This protein binds this small molecule.
Small molecule (SMILES): CC(=O)N[C@H]1[C@H](O[C@H]2[C@H](O)[C@@H](NC(C)=O)CO[C@@H]2CO)O[C@H](CO)[C@@H](O[C@@H]2O[C@H](CO[C@H]3O[C@H](CO)[C@@H](O)[C@H](O)[C@@H]3O)[C@@H](O)[C@H](O[C@H]3O[C@H](CO)[C@@H](O)[C@H](O)[C@@H]3O[C@H]3O[C@H](CO)[C@@H](O)[C@H](O)[C@@H]3O)[C@@H]2O)[C@@H]1O

Binding-site contacts:
Ligand atom O5 contacts residue SER457 of chain 1.L at 3.9 Å.
Ligand atom C2 contacts residue SER458 of chain 1.L at 3.7 Å.
Ligand atom C1 contacts residue NAG1 of chain 1.VA at 3.6 Å.
Ligand atom O6 contacts residue GLY393 of chain 1.L at 3.0 Å (h-bond).
Ligand atom C1 contacts residue SER457 of chain 1.L at 3.7 Å.
Ligand atom O6 contacts residue GLY452 of chain 1.L at 3.3 Å (h-bond).
Ligand atom O6 contacts residue ILE450 of chain 1.L at 3.1 Å.
Ligand atom C7 contacts residue SER458 of chain 1.L at 3.6 Å.
Ligand atom O5 contacts residue ASN278 of chain 1.L at 2.4 Å (h-bond).
Ligand atom C7 contacts residue SER457 of chain 1.L at 3.9 Å.
Ligand atom C5 contacts residue ASN278 of chain 1.L at 3.7 Å.
Ligand atom O6 contacts residue NAG1 of chain 1.VA at 3.7 Å.
Ligand atom O5 contacts residue NAG1 of chain 1.VA at 3.3 Å.
Ligand atom C3 contacts residue SER458 of chain 1.L at 3.7 Å.
Ligand atom C7 contacts residue ASN278 of chain 1.L at 3.7 Å.
Ligand atom C8 contacts residue LEU277 of chain 1.L at 3.5 Å (hydrophobic).
Ligand atom O4 contacts residue SER225 of chain 1.L at 3.7 Å.
Ligand atom C6 contacts residue GLY393 of chain 1.L at 3.9 Å.
Ligand atom C5 contacts residue SER457 of chain 1.L at 3.4 Å.
Ligand atom C5 contacts residue GLU227 of chain 1.L at 3.9 Å.
Ligand atom O6 contacts residue SER225 of chain 1.L at 3.6 Å.
Ligand atom C4 contacts residue SER457 of chain 1.L at 3.8 Å.
Ligand atom O6 contacts residue VAL224 of chain 1.L at 4.0 Å.
Ligand atom C5 contacts residue NAG1 of chain 1.VA at 3.8 Å.
Ligand atom O6 contacts residue ARG451 of chain 1.L at 3.9 Å.
Ligand atom C6 contacts residue GLU227 of chain 1.L at 3.8 Å.
Ligand atom C1 contacts residue SER458 of chain 1.L at 4.0 Å.
Ligand atom N2 contacts residue ASN278 of chain 1.L at 2.8 Å (h-bond).
Ligand atom C3 contacts residue ASN278 of chain 1.L at 3.7 Å.
Ligand atom O7 contacts residue PRO228 of chain 1.L at 3.8 Å.
Ligand atom C8 contacts residue SER458 of chain 1.L at 3.5 Å.
Ligand atom C2 contacts residue ASN278 of chain 1.L at 2.4 Å.
Ligand atom C6 contacts residue GLY452 of chain 1.L at 3.0 Å.
Ligand atom C1 contacts residue ASN278 of chain 1.L at 1.4 Å.
Ligand atom C6 contacts residue ILE450 of chain 1.L at 3.6 Å (hydrophobic).
Ligand atom C3 contacts residue SER457 of chain 1.L at 3.5 Å.
Ligand atom C1 contacts residue GLU227 of chain 1.L at 3.9 Å.
Ligand atom O4 contacts residue SER457 of chain 1.L at 3.8 Å.
Ligand atom N2 contacts residue SER458 of chain 1.L at 2.8 Å (h-bond).
Ligand atom O7 contacts residue SER457 of chain 1.L at 3.4 Å.

Sequence of chain 1.L:
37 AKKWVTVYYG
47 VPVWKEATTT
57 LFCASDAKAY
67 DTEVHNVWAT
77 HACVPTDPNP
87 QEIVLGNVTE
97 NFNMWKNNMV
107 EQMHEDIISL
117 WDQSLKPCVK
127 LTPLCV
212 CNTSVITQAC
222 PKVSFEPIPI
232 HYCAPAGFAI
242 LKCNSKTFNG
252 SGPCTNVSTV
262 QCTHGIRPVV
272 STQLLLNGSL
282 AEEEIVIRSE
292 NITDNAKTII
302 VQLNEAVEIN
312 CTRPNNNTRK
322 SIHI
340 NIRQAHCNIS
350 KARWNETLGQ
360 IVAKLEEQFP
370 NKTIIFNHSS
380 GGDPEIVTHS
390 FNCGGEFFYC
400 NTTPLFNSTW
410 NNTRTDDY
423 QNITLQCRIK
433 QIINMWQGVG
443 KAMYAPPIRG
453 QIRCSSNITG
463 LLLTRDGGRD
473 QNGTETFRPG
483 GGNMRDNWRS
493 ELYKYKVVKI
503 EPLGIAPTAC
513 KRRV